Sequence of chain 1.I:
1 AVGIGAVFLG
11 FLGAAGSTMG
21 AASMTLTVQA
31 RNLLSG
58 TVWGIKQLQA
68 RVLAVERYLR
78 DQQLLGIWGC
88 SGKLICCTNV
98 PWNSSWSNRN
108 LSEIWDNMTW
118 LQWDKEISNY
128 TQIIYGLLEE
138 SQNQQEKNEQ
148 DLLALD

Binding-site contacts:
Ligand atom C3 contacts residue ASN100 of chain 1.I at 3.8 Å.
Ligand atom C5 contacts residue ASN100 of chain 1.I at 3.6 Å.
Ligand atom C7 contacts residue ASN100 of chain 1.I at 3.2 Å.
Ligand atom C1 contacts residue ASN100 of chain 1.I at 1.4 Å.
Ligand atom C8 contacts residue ASN100 of chain 1.I at 4.0 Å.
Ligand atom C6 contacts residue SER102 of chain 1.I at 4.2 Å.
Ligand atom N2 contacts residue ASN100 of chain 1.I at 2.9 Å (h-bond).
Ligand atom C2 contacts residue ASN100 of chain 1.I at 2.4 Å.
Ligand atom C1 contacts residue SER102 of chain 1.I at 3.3 Å.
Ligand atom C5 contacts residue SER102 of chain 1.I at 3.9 Å.
Ligand atom O5 contacts residue SER102 of chain 1.I at 3.0 Å (h-bond).
Ligand atom C4 contacts residue ASN100 of chain 1.I at 4.2 Å.
Ligand atom O7 contacts residue ASN100 of chain 1.I at 3.1 Å (h-bond).
Ligand atom O5 contacts residue ASN100 of chain 1.I at 2.3 Å (h-bond).
Ligand atom O6 contacts residue SER102 of chain 1.I at 3.5 Å (h-bond).
Ligand atom O6 contacts residue TYR127 of chain 1.I at 4.4 Å.

This protein binds this small molecule.
Small molecule (SMILES): CC(=O)N[C@@H]1[C@@H](O)[C@H](O)[C@@H](CO)O[C@H]1O